Binding-site contacts:
Ligand atom C8 contacts residue GLN322 of chain 1.A at 3.4 Å.
Ligand atom C5 contacts residue THR37 of chain 1.A at 4.5 Å.
Ligand atom C5 contacts residue ASN35 of chain 1.A at 3.7 Å.
Ligand atom O5 contacts residue ASN35 of chain 1.A at 2.4 Å (h-bond).
Ligand atom C3 contacts residue ASN35 of chain 1.A at 3.8 Å.
Ligand atom C1 contacts residue ASN35 of chain 1.A at 1.4 Å.
Ligand atom O5 contacts residue ASN40 of chain 1.A at 4.3 Å.
Ligand atom O5 contacts residue THR37 of chain 1.A at 3.8 Å.
Ligand atom N2 contacts residue GLN322 of chain 1.A at 4.2 Å.
Ligand atom C2 contacts residue ASN35 of chain 1.A at 2.5 Å.
Ligand atom C7 contacts residue ASN35 of chain 1.A at 3.5 Å.
Ligand atom C4 contacts residue ASN35 of chain 1.A at 4.3 Å.
Ligand atom N2 contacts residue ASN35 of chain 1.A at 2.9 Å (h-bond).
Ligand atom C7 contacts residue GLN322 of chain 1.A at 4.4 Å.
Ligand atom O6 contacts residue THR37 of chain 1.A at 4.4 Å.
Ligand atom C6 contacts residue GLU39 of chain 1.A at 4.2 Å.
Ligand atom C6 contacts residue THR37 of chain 1.A at 4.2 Å.
Ligand atom O7 contacts residue ASN35 of chain 1.A at 3.8 Å.

A protein and the small-molecule ligand that binds it are described below.
Small molecule (SMILES): CC(=O)N[C@@H]1[C@@H](O)[C@H](O)[C@@H](CO)O[C@H]1O

Sequence of chain 1.A:
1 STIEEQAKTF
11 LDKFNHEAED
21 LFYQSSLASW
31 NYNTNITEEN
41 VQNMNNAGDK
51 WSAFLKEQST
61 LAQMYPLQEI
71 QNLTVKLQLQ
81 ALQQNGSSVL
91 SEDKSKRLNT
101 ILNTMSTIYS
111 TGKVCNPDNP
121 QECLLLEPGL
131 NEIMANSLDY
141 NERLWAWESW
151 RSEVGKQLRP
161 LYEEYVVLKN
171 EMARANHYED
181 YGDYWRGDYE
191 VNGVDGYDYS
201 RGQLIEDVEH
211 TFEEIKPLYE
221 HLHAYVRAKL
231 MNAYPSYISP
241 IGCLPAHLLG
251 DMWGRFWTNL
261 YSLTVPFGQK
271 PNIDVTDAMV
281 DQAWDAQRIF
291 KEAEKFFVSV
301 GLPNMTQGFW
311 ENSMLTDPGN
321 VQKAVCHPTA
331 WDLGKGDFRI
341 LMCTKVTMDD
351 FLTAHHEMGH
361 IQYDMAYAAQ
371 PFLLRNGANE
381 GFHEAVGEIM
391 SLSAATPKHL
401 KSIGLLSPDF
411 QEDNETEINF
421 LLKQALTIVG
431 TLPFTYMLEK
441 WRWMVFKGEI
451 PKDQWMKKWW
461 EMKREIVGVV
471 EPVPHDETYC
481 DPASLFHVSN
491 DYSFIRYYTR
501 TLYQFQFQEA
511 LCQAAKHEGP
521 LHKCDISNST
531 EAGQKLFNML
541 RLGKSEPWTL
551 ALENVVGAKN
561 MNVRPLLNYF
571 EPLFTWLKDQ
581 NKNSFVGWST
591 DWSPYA